Sequence of chain 1.E:
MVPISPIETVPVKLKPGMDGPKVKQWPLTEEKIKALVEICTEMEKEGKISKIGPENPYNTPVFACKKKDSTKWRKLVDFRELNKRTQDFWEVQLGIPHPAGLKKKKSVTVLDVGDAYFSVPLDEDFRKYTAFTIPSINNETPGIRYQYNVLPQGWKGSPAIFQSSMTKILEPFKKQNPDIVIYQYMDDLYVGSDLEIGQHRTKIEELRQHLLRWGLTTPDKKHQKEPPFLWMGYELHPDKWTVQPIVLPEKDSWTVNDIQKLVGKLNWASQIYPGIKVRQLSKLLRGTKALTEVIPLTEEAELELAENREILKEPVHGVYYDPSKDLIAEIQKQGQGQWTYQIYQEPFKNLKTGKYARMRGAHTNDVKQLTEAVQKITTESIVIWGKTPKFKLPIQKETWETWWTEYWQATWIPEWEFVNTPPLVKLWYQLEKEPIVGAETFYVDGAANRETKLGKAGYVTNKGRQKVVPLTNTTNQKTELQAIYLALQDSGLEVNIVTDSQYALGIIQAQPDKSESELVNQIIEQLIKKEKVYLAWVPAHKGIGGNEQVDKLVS

Binding-site contacts:
Ligand atom C3' contacts residue ALA116 of chain 1.E at 3.7 Å (hydrophobic).
Ligand atom O2A contacts residue ARG74 of chain 1.E at 3.2 Å (salt-bridge).
Ligand atom O7' contacts residue MG1 of chain 1.S at 3.7 Å.
Ligand atom O2B contacts residue ASP187 of chain 1.E at 3.2 Å (salt-bridge).
Ligand atom C1' contacts residue TYR117 of chain 1.E at 3.6 Å (hydrophobic).
Ligand atom O1B contacts residue GLN153 of chain 1.E at 3.4 Å (h-bond).
Ligand atom O7' contacts residue LYS67 of chain 1.E at 3.4 Å (salt-bridge).
Ligand atom O7' contacts residue ASP115 of chain 1.E at 3.3 Å (salt-bridge).
Ligand atom PA contacts residue MG1 of chain 1.S at 3.5 Å.
Ligand atom O2B contacts residue ASP115 of chain 1.E at 3.6 Å.
Ligand atom C6 contacts residue ARG74 of chain 1.E at 3.5 Å.
Ligand atom O1C contacts residue LYS67 of chain 1.E at 2.5 Å (salt-bridge).
Ligand atom O5' contacts residue ARG74 of chain 1.E at 3.6 Å.
Ligand atom O2C contacts residue GLY114 of chain 1.E at 3.4 Å.
Ligand atom C4' contacts residue ALA116 of chain 1.E at 3.8 Å (hydrophobic).
Ligand atom O4' contacts residue MET186 of chain 1.E at 3.7 Å.
Ligand atom C5 contacts residue ARG74 of chain 1.E at 3.7 Å.
Ligand atom O2B contacts residue MG1 of chain 1.S at 2.2 Å.
Ligand atom O6' contacts residue ARG74 of chain 1.E at 3.3 Å (salt-bridge).
Ligand atom O3C contacts residue GLY114 of chain 1.E at 3.4 Å.
Ligand atom O1A contacts residue MG1 of chain 1.S at 2.3 Å.
Ligand atom O2B contacts residue VAL113 of chain 1.E at 3.0 Å (h-bond).
Ligand atom O3C contacts residue ASP115 of chain 1.E at 3.4 Å (salt-bridge).
Ligand atom PC contacts residue MG1 of chain 1.S at 3.5 Å.
Ligand atom O6' contacts residue MG1 of chain 1.S at 3.6 Å.
Ligand atom PC contacts residue ASP115 of chain 1.E at 3.7 Å.
Ligand atom O1A contacts residue ASP112 of chain 1.E at 3.2 Å (salt-bridge).
Ligand atom C5' contacts residue ASP187 of chain 1.E at 3.3 Å.
Ligand atom O2C contacts residue ASP112 of chain 1.E at 3.5 Å (salt-bridge).
Ligand atom C5A contacts residue ARG74 of chain 1.E at 3.5 Å.
Ligand atom O2C contacts residue MG1 of chain 1.S at 2.1 Å.
Ligand atom O1A contacts residue ASP187 of chain 1.E at 2.5 Å (salt-bridge).
Ligand atom O2B contacts residue ALA116 of chain 1.E at 3.4 Å (h-bond).
Ligand atom C2' contacts residue GLN153 of chain 1.E at 3.6 Å.
Ligand atom PC contacts residue LYS67 of chain 1.E at 3.4 Å.
Ligand atom O1B contacts residue ALA116 of chain 1.E at 3.7 Å.
Ligand atom PB contacts residue MG1 of chain 1.S at 3.3 Å.
Ligand atom PA contacts residue ARG74 of chain 1.E at 3.8 Å.
Ligand atom O2C contacts residue VAL113 of chain 1.E at 3.2 Å (h-bond).
Ligand atom C2' contacts residue TYR117 of chain 1.E at 3.6 Å (hydrophobic).

This protein binds this small molecule.
Small molecule (SMILES): Cc1cn([C@H]2C=C[C@@H](CO[P](=O)(O)O[P](=O)(O)OP(=O)(O)O)O2)c(=O)[nH]c1=O